Sequence of chain 1.B:
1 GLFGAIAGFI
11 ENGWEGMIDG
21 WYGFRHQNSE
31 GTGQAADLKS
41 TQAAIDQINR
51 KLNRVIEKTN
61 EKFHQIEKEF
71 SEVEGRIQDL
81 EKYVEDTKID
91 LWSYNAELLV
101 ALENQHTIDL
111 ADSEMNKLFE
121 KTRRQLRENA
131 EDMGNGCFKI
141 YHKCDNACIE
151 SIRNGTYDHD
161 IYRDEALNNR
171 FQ

The protein below binds the small molecule below.
Small molecule (SMILES): CC(=O)N[C@@H]1[C@@H](O)[C@H](O)[C@@H](CO)O[C@H]1O

Binding-site contacts:
Ligand atom O5 contacts residue SER151 of chain 1.B at 3.2 Å (h-bond).
Ligand atom N2 contacts residue ASN154 of chain 1.B at 2.9 Å (h-bond).
Ligand atom O7 contacts residue ASN154 of chain 1.B at 3.1 Å (h-bond).
Ligand atom C5 contacts residue SER151 of chain 1.B at 4.1 Å.
Ligand atom C6 contacts residue GLU150 of chain 1.B at 4.0 Å.
Ligand atom C3 contacts residue ASN154 of chain 1.B at 3.8 Å.
Ligand atom C6 contacts residue SER151 of chain 1.B at 4.1 Å.
Ligand atom C5 contacts residue ASN154 of chain 1.B at 3.7 Å.
Ligand atom C5 contacts residue ALA147 of chain 1.B at 4.2 Å (hydrophobic).
Ligand atom O6 contacts residue ALA147 of chain 1.B at 3.5 Å (h-bond).
Ligand atom O5 contacts residue GLU150 of chain 1.B at 3.1 Å.
Ligand atom C1 contacts residue GLU150 of chain 1.B at 3.9 Å.
Ligand atom O5 contacts residue ASN154 of chain 1.B at 2.4 Å (h-bond).
Ligand atom C5 contacts residue GLU150 of chain 1.B at 4.2 Å.
Ligand atom C1 contacts residue SER151 of chain 1.B at 3.5 Å.
Ligand atom C1 contacts residue THR156 of chain 1.B at 3.5 Å.
Ligand atom N2 contacts residue THR156 of chain 1.B at 4.1 Å.
Ligand atom C4 contacts residue ASN154 of chain 1.B at 4.2 Å.
Ligand atom C2 contacts residue ASN154 of chain 1.B at 2.5 Å.
Ligand atom O6 contacts residue GLU150 of chain 1.B at 3.3 Å.
Ligand atom C7 contacts residue ASN154 of chain 1.B at 3.4 Å.
Ligand atom C2 contacts residue THR156 of chain 1.B at 4.3 Å.
Ligand atom O6 contacts residue SER151 of chain 1.B at 4.5 Å.
Ligand atom C1 contacts residue ASN154 of chain 1.B at 1.5 Å.
Ligand atom C6 contacts residue ALA147 of chain 1.B at 3.2 Å (hydrophobic).
Ligand atom O5 contacts residue ALA147 of chain 1.B at 4.2 Å.
Ligand atom O5 contacts residue THR156 of chain 1.B at 4.3 Å.